Sequence of chain 2.A:
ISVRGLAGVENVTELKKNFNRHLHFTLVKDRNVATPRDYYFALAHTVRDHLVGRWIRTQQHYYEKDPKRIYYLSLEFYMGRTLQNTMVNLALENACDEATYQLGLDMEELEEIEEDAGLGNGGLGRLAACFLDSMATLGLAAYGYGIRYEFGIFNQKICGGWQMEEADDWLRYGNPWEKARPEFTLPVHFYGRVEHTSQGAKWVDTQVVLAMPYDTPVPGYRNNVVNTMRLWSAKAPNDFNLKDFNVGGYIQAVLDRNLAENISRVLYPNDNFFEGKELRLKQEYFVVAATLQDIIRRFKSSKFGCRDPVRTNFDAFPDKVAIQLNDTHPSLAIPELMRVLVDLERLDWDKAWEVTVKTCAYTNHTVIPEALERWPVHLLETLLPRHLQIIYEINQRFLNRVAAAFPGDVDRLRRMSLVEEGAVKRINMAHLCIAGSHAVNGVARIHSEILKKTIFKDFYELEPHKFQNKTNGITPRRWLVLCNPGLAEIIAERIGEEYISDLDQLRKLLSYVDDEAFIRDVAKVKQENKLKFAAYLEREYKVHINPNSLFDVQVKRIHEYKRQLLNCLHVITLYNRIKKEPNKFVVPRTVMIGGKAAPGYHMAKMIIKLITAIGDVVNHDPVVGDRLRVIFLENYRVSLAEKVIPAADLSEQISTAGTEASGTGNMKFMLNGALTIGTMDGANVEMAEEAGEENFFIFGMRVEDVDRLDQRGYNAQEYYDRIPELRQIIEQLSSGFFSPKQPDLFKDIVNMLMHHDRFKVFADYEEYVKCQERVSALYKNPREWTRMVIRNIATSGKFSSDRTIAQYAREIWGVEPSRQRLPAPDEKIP

This small molecule binds to this protein.
Small molecule (SMILES): O=c1[nH]cnc2c1ncn2[C@@H]1O[C@H](COP(=O)(O)O)[C@@H](O)[C@H]1O

Sequence of chain 1.A:
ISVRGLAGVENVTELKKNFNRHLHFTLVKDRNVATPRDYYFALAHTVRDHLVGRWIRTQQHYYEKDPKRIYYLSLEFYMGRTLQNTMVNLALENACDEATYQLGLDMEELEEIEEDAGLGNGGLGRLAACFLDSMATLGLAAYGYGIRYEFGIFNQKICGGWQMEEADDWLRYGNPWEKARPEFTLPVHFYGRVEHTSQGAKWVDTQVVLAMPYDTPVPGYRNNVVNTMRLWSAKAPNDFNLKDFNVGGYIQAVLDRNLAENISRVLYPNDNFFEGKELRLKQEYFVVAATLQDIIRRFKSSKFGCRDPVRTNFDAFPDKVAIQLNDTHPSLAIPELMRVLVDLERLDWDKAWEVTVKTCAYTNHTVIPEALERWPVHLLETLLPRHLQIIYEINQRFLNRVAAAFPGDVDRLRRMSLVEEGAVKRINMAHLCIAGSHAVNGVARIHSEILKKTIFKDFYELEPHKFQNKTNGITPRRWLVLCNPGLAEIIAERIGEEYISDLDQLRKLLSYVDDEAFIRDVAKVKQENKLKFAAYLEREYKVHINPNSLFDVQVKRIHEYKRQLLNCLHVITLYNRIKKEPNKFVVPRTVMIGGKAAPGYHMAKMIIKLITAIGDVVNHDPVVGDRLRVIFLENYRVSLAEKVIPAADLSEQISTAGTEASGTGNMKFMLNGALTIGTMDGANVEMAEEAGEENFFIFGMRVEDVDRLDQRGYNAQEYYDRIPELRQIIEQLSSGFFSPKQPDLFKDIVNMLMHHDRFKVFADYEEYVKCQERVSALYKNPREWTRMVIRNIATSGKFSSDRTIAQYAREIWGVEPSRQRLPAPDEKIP

Binding-site contacts:
Ligand atom C1' contacts residue TYR75 of chain 2.A at 3.9 Å (hydrophobic).
Ligand atom P contacts residue ARG309 of chain 2.A at 4.2 Å.
Ligand atom C3' contacts residue VAL45 of chain 1.A at 4.5 Å (hydrophobic).
Ligand atom C4 contacts residue TYR75 of chain 2.A at 3.7 Å (hydrophobic).
Ligand atom C2 contacts residue TYR75 of chain 2.A at 3.8 Å (hydrophobic).
Ligand atom O3' contacts residue VAL45 of chain 1.A at 4.3 Å.
Ligand atom C5' contacts residue GLN71 of chain 2.A at 4.0 Å.
Ligand atom C2' contacts residue ASP42 of chain 1.A at 4.2 Å.
Ligand atom N9 contacts residue TYR75 of chain 2.A at 3.8 Å.
Ligand atom C5 contacts residue TYR75 of chain 2.A at 3.7 Å (hydrophobic).
Ligand atom O4' contacts residue GLN72 of chain 2.A at 4.2 Å.
Ligand atom C5 contacts residue VAL45 of chain 1.A at 4.3 Å (hydrophobic).
Ligand atom O4' contacts residue GLN71 of chain 2.A at 3.6 Å.
Ligand atom C6 contacts residue TYR75 of chain 2.A at 3.6 Å (hydrophobic).
Ligand atom O2P contacts residue ARG242 of chain 2.A at 4.5 Å.
Ligand atom N3 contacts residue GLN72 of chain 2.A at 3.9 Å.
Ligand atom O3P contacts residue ARG309 of chain 2.A at 2.8 Å (salt-bridge).
Ligand atom N1 contacts residue TYR75 of chain 2.A at 3.7 Å.
Ligand atom O3' contacts residue ASP42 of chain 1.A at 4.3 Å.
Ligand atom C8 contacts residue TYR75 of chain 2.A at 3.8 Å (hydrophobic).
Ligand atom N3 contacts residue VAL45 of chain 1.A at 4.3 Å.
Ligand atom C1' contacts residue GLN72 of chain 2.A at 4.0 Å.
Ligand atom O2' contacts residue GLN72 of chain 2.A at 3.3 Å (h-bond).
Ligand atom N9 contacts residue VAL45 of chain 1.A at 4.2 Å.
Ligand atom C2' contacts residue VAL45 of chain 1.A at 4.0 Å (hydrophobic).
Ligand atom O2P contacts residue ARG309 of chain 2.A at 4.0 Å.
Ligand atom O1P contacts residue ARG310 of chain 2.A at 2.8 Å (salt-bridge).
Ligand atom C4 contacts residue VAL45 of chain 1.A at 4.0 Å (hydrophobic).
Ligand atom O2' contacts residue ASP42 of chain 1.A at 3.6 Å (salt-bridge).
Ligand atom N3 contacts residue TYR75 of chain 2.A at 3.6 Å.
Ligand atom C4' contacts residue GLN71 of chain 2.A at 3.6 Å.
Ligand atom O6 contacts residue TYR75 of chain 2.A at 3.8 Å.
Ligand atom N7 contacts residue TYR75 of chain 2.A at 3.8 Å.
Ligand atom C2' contacts residue GLN72 of chain 2.A at 4.3 Å.
Ligand atom O4' contacts residue TYR75 of chain 2.A at 3.5 Å.
Ligand atom O3P contacts residue ARG310 of chain 2.A at 4.0 Å.
Ligand atom O2P contacts residue ARG310 of chain 2.A at 3.7 Å.
Ligand atom C4' contacts residue GLN72 of chain 2.A at 4.2 Å.
Ligand atom P contacts residue ARG310 of chain 2.A at 3.9 Å.